Binding-site contacts:
Ligand atom C17 contacts residue TRP315 of chain 1.B at 3.8 Å (hydrophobic).
Ligand atom C10 contacts residue PHE319 of chain 1.B at 3.8 Å (hydrophobic).
Ligand atom C18 contacts residue TRP315 of chain 1.B at 3.8 Å (hydrophobic).
Ligand atom C78 contacts residue ALA522 of chain 1.B at 4.0 Å (hydrophobic).
Ligand atom C09 contacts residue PHE319 of chain 1.B at 3.5 Å (hydrophobic).
Ligand atom C23 contacts residue TRP315 of chain 1.B at 4.2 Å (hydrophobic).
Ligand atom C81 contacts residue VAL525 of chain 1.B at 4.4 Å (hydrophobic).
Ligand atom C79 contacts residue PHE526 of chain 1.B at 4.5 Å (hydrophobic).
Ligand atom C24 contacts residue TRP318 of chain 1.B at 4.4 Å (hydrophobic).
Ligand atom C77 contacts residue VAL525 of chain 1.B at 3.9 Å (hydrophobic).
Ligand atom C77 contacts residue ALA522 of chain 1.B at 4.0 Å (hydrophobic).
Ligand atom C75 contacts residue ALA522 of chain 1.B at 4.0 Å (hydrophobic).
Ligand atom C81 contacts residue PHE526 of chain 1.B at 3.3 Å (hydrophobic).
Ligand atom C78 contacts residue VAL525 of chain 1.B at 4.5 Å (hydrophobic).
Ligand atom O80 contacts residue ALA522 of chain 1.B at 3.8 Å.
Ligand atom C26 contacts residue TRP318 of chain 1.B at 4.3 Å (hydrophobic).
Ligand atom O49 contacts residue TRP315 of chain 1.B at 3.7 Å.
Ligand atom C19 contacts residue TRP315 of chain 1.B at 4.1 Å (hydrophobic).
Ligand atom C79 contacts residue ALA522 of chain 1.B at 4.0 Å (hydrophobic).
Ligand atom C75 contacts residue LEU518 of chain 1.B at 4.0 Å (hydrophobic).
Ligand atom C12 contacts residue PHE319 of chain 1.B at 3.8 Å (hydrophobic).
Ligand atom C75 contacts residue MET521 of chain 1.B at 3.8 Å (hydrophobic).
Ligand atom C50 contacts residue TRP315 of chain 1.B at 4.1 Å (hydrophobic).
Ligand atom C21 contacts residue TRP315 of chain 1.B at 3.7 Å (hydrophobic).
Ligand atom C10 contacts residue LEU518 of chain 1.B at 4.1 Å (hydrophobic).
Ligand atom C18 contacts residue TRP318 of chain 1.B at 3.9 Å (hydrophobic).
Ligand atom C78 contacts residue PHE526 of chain 1.B at 3.7 Å (hydrophobic).
Ligand atom C22 contacts residue TRP315 of chain 1.B at 3.7 Å (hydrophobic).
Ligand atom C74 contacts residue MET521 of chain 1.B at 4.4 Å (hydrophobic).
Ligand atom C19 contacts residue PHE319 of chain 1.B at 3.9 Å (hydrophobic).
Ligand atom C19 contacts residue CYS316 of chain 1.B at 4.3 Å (hydrophobic).
Ligand atom C21 contacts residue TRP318 of chain 1.B at 4.2 Å (hydrophobic).
Ligand atom C24 contacts residue TRP315 of chain 1.B at 3.8 Å (hydrophobic).
Ligand atom C01 contacts residue PHE319 of chain 1.B at 4.2 Å (hydrophobic).
Ligand atom O20 contacts residue TRP315 of chain 1.B at 4.1 Å.

The small molecule below binds the protein below.
Small molecule (SMILES): COCC(CCO[C@H]1CC[C@@]2(C)C(=CC[C@H]3[C@@H]4C[C@@H]5O[C@]6(CC[C@@H](C)CO6)[C@@H](C)[C@@H]5[C@@]4(C)CC[C@@H]32)C1)COC

Sequence of chain 1.B:
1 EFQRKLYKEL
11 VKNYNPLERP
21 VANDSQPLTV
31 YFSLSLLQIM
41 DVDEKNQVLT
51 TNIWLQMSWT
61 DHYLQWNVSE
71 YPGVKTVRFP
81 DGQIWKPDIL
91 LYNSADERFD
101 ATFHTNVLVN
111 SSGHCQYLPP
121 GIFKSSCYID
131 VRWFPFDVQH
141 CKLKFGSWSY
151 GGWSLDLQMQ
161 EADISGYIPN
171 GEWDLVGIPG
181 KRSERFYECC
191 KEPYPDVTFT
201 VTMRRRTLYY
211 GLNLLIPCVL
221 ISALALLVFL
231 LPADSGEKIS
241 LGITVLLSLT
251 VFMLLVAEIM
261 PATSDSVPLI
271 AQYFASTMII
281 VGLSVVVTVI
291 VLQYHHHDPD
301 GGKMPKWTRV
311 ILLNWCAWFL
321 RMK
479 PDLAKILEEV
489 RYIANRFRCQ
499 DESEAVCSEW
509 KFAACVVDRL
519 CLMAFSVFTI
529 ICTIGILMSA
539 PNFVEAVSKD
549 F